A protein and the small-molecule ligand that binds it are described below.
Small molecule (SMILES): CSCC[C@H](NC(=O)CNC(=O)[C@H](CCCCN)NC(=O)[C@@H](N)CCC(N)=O)C(=O)N[C@@H](Cc1ccc(O)cc1)C(=O)O

Sequence of chain 1.G:
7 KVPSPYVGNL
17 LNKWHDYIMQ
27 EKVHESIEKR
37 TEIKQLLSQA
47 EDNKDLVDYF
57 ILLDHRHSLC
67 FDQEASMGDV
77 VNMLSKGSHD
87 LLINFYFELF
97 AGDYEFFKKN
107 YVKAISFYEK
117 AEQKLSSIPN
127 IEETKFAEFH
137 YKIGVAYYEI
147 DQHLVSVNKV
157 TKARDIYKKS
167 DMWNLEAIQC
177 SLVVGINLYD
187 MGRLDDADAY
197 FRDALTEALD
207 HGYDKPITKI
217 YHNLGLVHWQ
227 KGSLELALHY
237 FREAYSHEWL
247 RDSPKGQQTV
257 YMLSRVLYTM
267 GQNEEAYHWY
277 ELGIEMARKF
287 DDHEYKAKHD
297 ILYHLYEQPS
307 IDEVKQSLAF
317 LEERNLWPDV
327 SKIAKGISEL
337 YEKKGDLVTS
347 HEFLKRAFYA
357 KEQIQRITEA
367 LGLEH

Binding-site contacts:
Ligand atom O contacts residue ASN219 of chain 1.G at 2.9 Å (h-bond).
Ligand atom O contacts residue TYR185 of chain 1.G at 3.0 Å (h-bond).
Ligand atom CZ contacts residue VAL141 of chain 1.G at 3.6 Å (hydrophobic).
Ligand atom NZ contacts residue TYR144 of chain 1.G at 2.9 Å (h-bond).
Ligand atom CD contacts residue LYS294 of chain 1.G at 3.6 Å.
Ligand atom CA contacts residue ILE182 of chain 1.G at 3.6 Å (hydrophobic).
Ligand atom CE2 contacts residue GLU145 of chain 1.G at 3.1 Å.
Ligand atom CB contacts residue GLN254 of chain 1.G at 3.5 Å.
Ligand atom OE1 contacts residue LYS294 of chain 1.G at 2.5 Å (salt-bridge).
Ligand atom OH contacts residue GLU145 of chain 1.G at 2.4 Å (salt-bridge).
Ligand atom CE contacts residue ASP147 of chain 1.G at 3.3 Å.
Ligand atom CD contacts residue GLU145 of chain 1.G at 3.1 Å.
Ligand atom C contacts residue ASN219 of chain 1.G at 3.6 Å.
Ligand atom CA contacts residue GLN254 of chain 1.G at 3.6 Å.
Ligand atom CB contacts residue TYR144 of chain 1.G at 3.1 Å (hydrophobic).
Ligand atom CE contacts residue GLU145 of chain 1.G at 3.2 Å.
Ligand atom CA contacts residue ASN219 of chain 1.G at 3.5 Å.
Ligand atom OE1 contacts residue TYR291 of chain 1.G at 3.4 Å (h-bond).
Ligand atom CE contacts residue HIS218 of chain 1.G at 3.4 Å.
Ligand atom NE2 contacts residue TYR291 of chain 1.G at 3.6 Å.
Ligand atom N contacts residue TYR144 of chain 1.G at 2.5 Å (h-bond).
Ligand atom NZ contacts residue ASP147 of chain 1.G at 2.5 Å (salt-bridge).
Ligand atom CE contacts residue LYS215 of chain 1.G at 3.4 Å.
Ligand atom N contacts residue ASN219 of chain 1.G at 2.8 Å (h-bond).
Ligand atom O contacts residue LYS251 of chain 1.G at 2.6 Å (salt-bridge).
Ligand atom CA contacts residue TYR144 of chain 1.G at 3.5 Å (hydrophobic).
Ligand atom CE contacts residue PRO324 of chain 1.G at 3.6 Å (hydrophobic).
Ligand atom CG contacts residue MET258 of chain 1.G at 3.7 Å (hydrophobic).
Ligand atom CA contacts residue LEU222 of chain 1.G at 3.7 Å (hydrophobic).
Ligand atom CZ contacts residue GLU145 of chain 1.G at 3.2 Å.
Ligand atom OE1 contacts residue TYR257 of chain 1.G at 3.5 Å.
Ligand atom NZ contacts residue ASP186 of chain 1.G at 2.5 Å (salt-bridge).
Ligand atom O contacts residue LYS215 of chain 1.G at 3.1 Å (salt-bridge).
Ligand atom C contacts residue TYR144 of chain 1.G at 3.2 Å (hydrophobic).
Ligand atom CA contacts residue TYR144 of chain 1.G at 3.2 Å (hydrophobic).
Ligand atom OXT contacts residue LYS215 of chain 1.G at 3.0 Å (salt-bridge).
Ligand atom C contacts residue LYS215 of chain 1.G at 3.3 Å.
Ligand atom OXT contacts residue GLN175 of chain 1.G at 3.1 Å (h-bond).
Ligand atom CE contacts residue TYR144 of chain 1.G at 3.5 Å (hydrophobic).
Ligand atom CE1 contacts residue VAL141 of chain 1.G at 3.3 Å (hydrophobic).